Sequence of chain 1.B:
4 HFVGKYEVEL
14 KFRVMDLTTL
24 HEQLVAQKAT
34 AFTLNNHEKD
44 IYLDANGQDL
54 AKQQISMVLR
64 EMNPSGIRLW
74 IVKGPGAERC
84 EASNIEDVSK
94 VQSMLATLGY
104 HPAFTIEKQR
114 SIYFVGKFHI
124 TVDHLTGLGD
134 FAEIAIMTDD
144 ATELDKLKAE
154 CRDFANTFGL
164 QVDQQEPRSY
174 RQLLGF

Binding-site contacts:
Ligand atom O1B contacts residue ARG113 of chain 1.B at 3.0 Å (salt-bridge).
Ligand atom O1B contacts residue GLU136 of chain 1.B at 2.9 Å (salt-bridge).
Ligand atom PA contacts residue LYS76 of chain 1.B at 3.6 Å.
Ligand atom O2B contacts residue LYS111 of chain 1.B at 3.0 Å (salt-bridge).
Ligand atom C5' contacts residue ILE74 of chain 1.B at 3.6 Å (hydrophobic).
Ligand atom O1G contacts residue GLU12 of chain 1.B at 3.4 Å (salt-bridge).
Ligand atom O2' contacts residue MET140 of chain 1.B at 2.8 Å (h-bond).
Ligand atom O2G contacts residue SER172 of chain 1.B at 3.5 Å.
Ligand atom O2A contacts residue ARG113 of chain 1.B at 2.7 Å (salt-bridge).
Ligand atom O2A contacts residue ARG63 of chain 1.B at 2.8 Å (salt-bridge).
Ligand atom O3B contacts residue MN1 of chain 1.F at 3.6 Å.
Ligand atom O3G contacts residue TYR173 of chain 1.B at 3.0 Å (h-bond).
Ligand atom N3 contacts residue PHE5 of chain 1.B at 3.4 Å.
Ligand atom O5' contacts residue LYS76 of chain 1.B at 3.1 Å (salt-bridge).
Ligand atom C3A contacts residue MN1 of chain 1.F at 3.6 Å.
Ligand atom PB contacts residue MN1 of chain 1.F at 3.2 Å.
Ligand atom N1 contacts residue PHE5 of chain 1.B at 3.6 Å.
Ligand atom C4 contacts residue PHE5 of chain 1.B at 3.6 Å (hydrophobic).
Ligand atom O3G contacts residue SER172 of chain 1.B at 3.4 Å.
Ligand atom C2 contacts residue PHE5 of chain 1.B at 3.5 Å (hydrophobic).
Ligand atom C5 contacts residue LEU72 of chain 1.B at 3.7 Å (hydrophobic).
Ligand atom O1G contacts residue MN1 of chain 1.F at 2.1 Å.
Ligand atom O2' contacts residue GLU10 of chain 1.B at 3.5 Å.
Ligand atom O3' contacts residue GLU10 of chain 1.B at 2.5 Å (salt-bridge).
Ligand atom O1A contacts residue LYS76 of chain 1.B at 3.0 Å (salt-bridge).
Ligand atom O3G contacts residue LYS14 of chain 1.B at 2.9 Å (salt-bridge).
Ligand atom O1A contacts residue GLU136 of chain 1.B at 3.3 Å (salt-bridge).
Ligand atom O1B contacts residue MN1 of chain 1.F at 2.1 Å.
Ligand atom O2B contacts residue ARG63 of chain 1.B at 3.1 Å (salt-bridge).
Ligand atom O1A contacts residue MN1 of chain 1.F at 2.2 Å.
Ligand atom O1G contacts residue GLU136 of chain 1.B at 3.6 Å (salt-bridge).
Ligand atom C3A contacts residue ARG63 of chain 1.B at 3.2 Å.
Ligand atom O3B contacts residue TYR173 of chain 1.B at 3.3 Å.
Ligand atom O1A contacts residue GLU12 of chain 1.B at 3.5 Å (salt-bridge).
Ligand atom PA contacts residue MN1 of chain 1.F at 3.3 Å.
Ligand atom C5' contacts residue ARG63 of chain 1.B at 3.5 Å.
Ligand atom C6 contacts residue PHE5 of chain 1.B at 3.5 Å (hydrophobic).
Ligand atom N7 contacts residue LEU72 of chain 1.B at 3.6 Å.
Ligand atom PG contacts residue MN1 of chain 1.F at 3.3 Å.
Ligand atom O2B contacts residue ASP43 of chain 1.B at 3.5 Å (salt-bridge).

This small molecule binds to this protein.
Small molecule (SMILES): Nc1ncnc2c1ncn2[C@@H]1O[C@H](CO[P](=O)(O)C[P](=O)(O)OP(=O)(O)O)[C@@H](O)[C@H]1O